A protein and the small-molecule ligand that binds it are described below.
Small molecule (SMILES): CC(=O)N[C@@H]1[C@@H](O)[C@H](O)[C@@H](CO)O[C@H]1O

Binding-site contacts:
Ligand atom O7 contacts residue ASN47 of chain 1.C at 3.9 Å.
Ligand atom C2 contacts residue ASN80 of chain 1.C at 2.4 Å.
Ligand atom O6 contacts residue PRO100 of chain 1.C at 4.3 Å.
Ligand atom N2 contacts residue ASN80 of chain 1.C at 2.9 Å (h-bond).
Ligand atom C1 contacts residue ASN80 of chain 1.C at 1.4 Å.
Ligand atom C4 contacts residue ASN80 of chain 1.C at 4.2 Å.
Ligand atom O5 contacts residue ASN80 of chain 1.C at 2.4 Å (h-bond).
Ligand atom O7 contacts residue ASN80 of chain 1.C at 3.8 Å.
Ligand atom N2 contacts residue ASN47 of chain 1.C at 3.9 Å.
Ligand atom C5 contacts residue ASN80 of chain 1.C at 3.7 Å.
Ligand atom C7 contacts residue ASN47 of chain 1.C at 3.5 Å.
Ligand atom C8 contacts residue ASN47 of chain 1.C at 3.4 Å.
Ligand atom C7 contacts residue ASN80 of chain 1.C at 3.6 Å.
Ligand atom C3 contacts residue ASN80 of chain 1.C at 3.8 Å.

Sequence of chain 1.C:
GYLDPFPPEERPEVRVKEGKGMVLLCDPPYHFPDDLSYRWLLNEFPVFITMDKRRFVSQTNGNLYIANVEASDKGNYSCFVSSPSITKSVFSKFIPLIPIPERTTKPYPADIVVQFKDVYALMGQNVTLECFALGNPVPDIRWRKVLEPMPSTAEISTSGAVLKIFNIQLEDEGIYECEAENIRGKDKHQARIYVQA